Sequence of chain 3.A:
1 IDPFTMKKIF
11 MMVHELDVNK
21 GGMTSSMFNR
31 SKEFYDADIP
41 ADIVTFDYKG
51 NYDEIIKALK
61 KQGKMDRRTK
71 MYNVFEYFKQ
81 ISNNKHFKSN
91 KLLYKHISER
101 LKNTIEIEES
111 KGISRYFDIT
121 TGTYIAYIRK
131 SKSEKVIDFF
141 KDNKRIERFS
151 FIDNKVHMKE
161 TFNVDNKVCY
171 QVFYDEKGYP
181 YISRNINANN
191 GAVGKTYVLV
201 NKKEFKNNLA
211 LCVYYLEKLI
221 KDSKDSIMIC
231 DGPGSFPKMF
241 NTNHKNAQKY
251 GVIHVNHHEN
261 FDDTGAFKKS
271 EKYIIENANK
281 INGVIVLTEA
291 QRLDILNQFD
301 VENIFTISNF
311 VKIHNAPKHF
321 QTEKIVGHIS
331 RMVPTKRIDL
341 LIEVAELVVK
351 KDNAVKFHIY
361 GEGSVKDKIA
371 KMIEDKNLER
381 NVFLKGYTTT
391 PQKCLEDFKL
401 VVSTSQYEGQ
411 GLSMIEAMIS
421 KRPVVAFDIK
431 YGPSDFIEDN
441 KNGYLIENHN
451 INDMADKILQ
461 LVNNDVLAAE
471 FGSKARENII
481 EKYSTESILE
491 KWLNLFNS

A protein and the small-molecule ligand that binds it are described below.
Small molecule (SMILES): CC(=O)N[C@H]1[C@@H](O[P](=O)(O)O[P](=O)(O)OC[C@H]2O[C@@H](n3ccc(=O)[nH]c3=O)[C@H](O)[C@@H]2O)O[C@H](CO)[C@@H](O)[C@@H]1O

Binding-site contacts:
Ligand atom O7' contacts residue HIS254 of chain 3.A at 3.6 Å (h-bond).
Ligand atom O4' contacts residue GLU408 of chain 3.A at 3.5 Å.
Ligand atom O6' contacts residue GLU408 of chain 3.A at 3.6 Å (salt-bridge).
Ligand atom O4 contacts residue GLY361 of chain 3.A at 3.5 Å (h-bond).
Ligand atom C5 contacts residue ILE329 of chain 3.A at 3.6 Å (hydrophobic).
Ligand atom C7' contacts residue HIS254 of chain 3.A at 3.8 Å.
Ligand atom C3' contacts residue HIS254 of chain 3.A at 3.2 Å.
Ligand atom N2' contacts residue LEU412 of chain 3.A at 3.2 Å.
Ligand atom C6' contacts residue TYR407 of chain 3.A at 3.6 Å (hydrophobic).
Ligand atom C4' contacts residue GLY409 of chain 3.A at 3.3 Å.
Ligand atom C7' contacts residue LEU412 of chain 3.A at 3.3 Å (hydrophobic).
Ligand atom O2 contacts residue TYR387 of chain 3.A at 3.8 Å.
Ligand atom O4' contacts residue VAL255 of chain 3.A at 3.2 Å.
Ligand atom N3 contacts residue THR388 of chain 3.A at 3.3 Å (h-bond).
Ligand atom C8' contacts residue LEU412 of chain 3.A at 3.5 Å (hydrophobic).
Ligand atom O5B contacts residue SER413 of chain 3.A at 3.6 Å.
Ligand atom O2B contacts residue GLY21 of chain 3.A at 3.0 Å (h-bond).
Ligand atom C8' contacts residue ASN309 of chain 3.A at 3.7 Å.
Ligand atom C5B contacts residue SER413 of chain 3.A at 3.7 Å.
Ligand atom O4' contacts residue HIS254 of chain 3.A at 3.7 Å.
Ligand atom O3A contacts residue GLY22 of chain 3.A at 3.5 Å.
Ligand atom O7' contacts residue LEU412 of chain 3.A at 3.2 Å.
Ligand atom O3B contacts residue GLY22 of chain 3.A at 3.0 Å (h-bond).
Ligand atom O5' contacts residue GLU408 of chain 3.A at 3.6 Å (salt-bridge).
Ligand atom O3A contacts residue LEU412 of chain 3.A at 3.7 Å.
Ligand atom O2' contacts residue GLU416 of chain 3.A at 3.7 Å.
Ligand atom N3 contacts residue TYR387 of chain 3.A at 3.7 Å.
Ligand atom C4' contacts residue GLU408 of chain 3.A at 3.7 Å.
Ligand atom O2B contacts residue GLY22 of chain 3.A at 3.1 Å.
Ligand atom C8' contacts residue HIS254 of chain 3.A at 3.2 Å.
Ligand atom O3' contacts residue HIS254 of chain 3.A at 2.1 Å (h-bond).
Ligand atom O4' contacts residue GLY409 of chain 3.A at 3.1 Å (h-bond).
Ligand atom O2B contacts residue MET23 of chain 3.A at 3.4 Å (h-bond).
Ligand atom C4 contacts residue TYR387 of chain 3.A at 3.7 Å (hydrophobic).
Ligand atom O4 contacts residue ILE329 of chain 3.A at 3.4 Å.
Ligand atom C2' contacts residue LEU412 of chain 3.A at 3.6 Å (hydrophobic).
Ligand atom O4 contacts residue THR388 of chain 3.A at 3.2 Å.
Ligand atom O3' contacts residue GLY409 of chain 3.A at 3.1 Å.
Ligand atom C4 contacts residue ILE329 of chain 3.A at 3.5 Å (hydrophobic).
Ligand atom O7' contacts residue LEU287 of chain 3.A at 3.6 Å.